Binding-site contacts:
Ligand atom O2 contacts residue ARG89 of chain 1.B at 2.4 Å (salt-bridge).
Ligand atom OP2 contacts residue GLN256 of chain 1.B at 3.6 Å (h-bond).
Ligand atom O2 contacts residue TRP92 of chain 1.B at 3.0 Å (h-bond).
Ligand atom C6 contacts residue ARG89 of chain 1.B at 3.1 Å.
Ligand atom OP1 contacts residue HIS87 of chain 1.B at 3.4 Å (h-bond).
Ligand atom N3 contacts residue ARG89 of chain 1.B at 3.5 Å (salt-bridge).
Ligand atom C5 contacts residue PRO88 of chain 1.B at 3.5 Å (hydrophobic).
Ligand atom O5' contacts residue ARG93 of chain 1.B at 3.4 Å.
Ligand atom N1 contacts residue ARG89 of chain 1.B at 3.3 Å (salt-bridge).
Ligand atom O6 contacts residue ARG89 of chain 1.B at 3.2 Å (salt-bridge).
Ligand atom C4 contacts residue ARG89 of chain 1.B at 3.4 Å.
Ligand atom C2 contacts residue ILE86 of chain 1.B at 3.5 Å (hydrophobic).
Ligand atom C5 contacts residue ARG89 of chain 1.B at 3.6 Å.
Ligand atom C1' contacts residue TRP249 of chain 1.B at 3.6 Å (hydrophobic).
Ligand atom OP1 contacts residue LYS252 of chain 1.B at 3.7 Å.
Ligand atom C6 contacts residue PRO88 of chain 1.B at 3.5 Å (hydrophobic).
Ligand atom C4 contacts residue PRO88 of chain 1.B at 3.7 Å (hydrophobic).
Ligand atom C1' contacts residue TRP92 of chain 1.B at 3.7 Å (hydrophobic).
Ligand atom O3' contacts residue LYS252 of chain 1.B at 3.7 Å.
Ligand atom N1 contacts residue PRO88 of chain 1.B at 3.6 Å.
Ligand atom O2 contacts residue ILE86 of chain 1.B at 3.1 Å (h-bond).
Ligand atom P contacts residue LYS252 of chain 1.B at 3.4 Å.
Ligand atom C4 contacts residue ARG89 of chain 1.B at 3.6 Å.
Ligand atom N3 contacts residue ASN91 of chain 1.B at 3.4 Å.
Ligand atom O2 contacts residue PRO88 of chain 1.B at 3.2 Å.
Ligand atom O4' contacts residue ARG89 of chain 1.B at 3.4 Å.
Ligand atom C5' contacts residue GLN256 of chain 1.B at 3.4 Å.
Ligand atom O4 contacts residue ARG89 of chain 1.B at 2.3 Å (salt-bridge).
Ligand atom N3 contacts residue TYR90 of chain 1.B at 3.4 Å (h-bond).
Ligand atom O3' contacts residue TRP249 of chain 1.B at 3.5 Å.
Ligand atom O3' contacts residue ARG93 of chain 1.B at 3.4 Å (salt-bridge).
Ligand atom O4' contacts residue ARG93 of chain 1.B at 3.3 Å.
Ligand atom OP2 contacts residue LYS252 of chain 1.B at 2.7 Å (salt-bridge).
Ligand atom OP1 contacts residue ARG93 of chain 1.B at 3.0 Å.
Ligand atom O2 contacts residue TYR90 of chain 1.B at 3.3 Å (h-bond).
Ligand atom C2 contacts residue ARG89 of chain 1.B at 3.2 Å.
Ligand atom O2 contacts residue TRP249 of chain 1.B at 2.8 Å (h-bond).
Ligand atom O5' contacts residue LYS252 of chain 1.B at 3.7 Å.
Ligand atom N3 contacts residue ILE86 of chain 1.B at 3.1 Å (h-bond).
Ligand atom OP1 contacts residue ARG89 of chain 1.B at 3.2 Å.

A protein and the small-molecule ligand that binds it are described below.
Small molecule (SMILES): Cc1cn([C@H]2C[C@H](O[P](=O)(O)OC[C@H]3O[C@@H](n4cnc5c(=O)nc(N)[nH]c54)C[C@@H]3O)[C@@H](CO[P](=O)(O)O[C@H]3C[C@H](n4cc(C)c(=O)[nH]c4=O)O[C@@H]3CO[P](=O)(O)O[C@H]3C[C@H](n4cnc5c(=O)nc(N)[nH]c54)O[C@@H]3COP(=O)=O)O2)c(=O)[nH]c1=O.Cc1cn([C@H]2C[C@H](O[P](=O)(O)OC[C@H]3O[C@@H](n4cnc5c(=O)nc(N)[nH]c54)C[C@@H]3O)[C@@H](CO[P](=O)(O)O[C@H]3C[C@H](n4cc(C)c(=O)[nH]c4=O)O[C@@H]3CO[P](=O)(O)O[C@H]3C[C@H](n4cnc5c(=O)nc(N)[nH]c54)O[C@@H]3COP(=O)=O)O2)c(=O)[nH]c1=O

Sequence of chain 1.B:
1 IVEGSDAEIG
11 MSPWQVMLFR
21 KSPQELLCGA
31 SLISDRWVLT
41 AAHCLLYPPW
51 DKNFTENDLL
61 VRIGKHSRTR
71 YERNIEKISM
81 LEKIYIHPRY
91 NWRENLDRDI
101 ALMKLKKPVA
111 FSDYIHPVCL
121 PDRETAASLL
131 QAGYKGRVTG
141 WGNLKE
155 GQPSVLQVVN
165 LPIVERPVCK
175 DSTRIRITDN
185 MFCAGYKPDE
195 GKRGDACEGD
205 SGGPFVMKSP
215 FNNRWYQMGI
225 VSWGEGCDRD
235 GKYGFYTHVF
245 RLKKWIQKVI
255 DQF